Binding-site contacts:
Ligand atom C7 contacts residue ASN616 of chain 1.B at 3.6 Å.
Ligand atom N2 contacts residue ASN616 of chain 1.B at 2.9 Å (h-bond).
Ligand atom C2 contacts residue ASN616 of chain 1.B at 2.4 Å.
Ligand atom O5 contacts residue ASN616 of chain 1.B at 2.4 Å (h-bond).
Ligand atom C3 contacts residue ASN616 of chain 1.B at 3.8 Å.
Ligand atom C8 contacts residue ASN616 of chain 1.B at 3.9 Å.
Ligand atom C5 contacts residue ASN616 of chain 1.B at 3.7 Å.
Ligand atom C4 contacts residue ASN616 of chain 1.B at 4.2 Å.
Ligand atom C1 contacts residue ASN616 of chain 1.B at 1.4 Å.
Ligand atom O7 contacts residue ASN616 of chain 1.B at 4.4 Å.

Sequence of chain 1.B:
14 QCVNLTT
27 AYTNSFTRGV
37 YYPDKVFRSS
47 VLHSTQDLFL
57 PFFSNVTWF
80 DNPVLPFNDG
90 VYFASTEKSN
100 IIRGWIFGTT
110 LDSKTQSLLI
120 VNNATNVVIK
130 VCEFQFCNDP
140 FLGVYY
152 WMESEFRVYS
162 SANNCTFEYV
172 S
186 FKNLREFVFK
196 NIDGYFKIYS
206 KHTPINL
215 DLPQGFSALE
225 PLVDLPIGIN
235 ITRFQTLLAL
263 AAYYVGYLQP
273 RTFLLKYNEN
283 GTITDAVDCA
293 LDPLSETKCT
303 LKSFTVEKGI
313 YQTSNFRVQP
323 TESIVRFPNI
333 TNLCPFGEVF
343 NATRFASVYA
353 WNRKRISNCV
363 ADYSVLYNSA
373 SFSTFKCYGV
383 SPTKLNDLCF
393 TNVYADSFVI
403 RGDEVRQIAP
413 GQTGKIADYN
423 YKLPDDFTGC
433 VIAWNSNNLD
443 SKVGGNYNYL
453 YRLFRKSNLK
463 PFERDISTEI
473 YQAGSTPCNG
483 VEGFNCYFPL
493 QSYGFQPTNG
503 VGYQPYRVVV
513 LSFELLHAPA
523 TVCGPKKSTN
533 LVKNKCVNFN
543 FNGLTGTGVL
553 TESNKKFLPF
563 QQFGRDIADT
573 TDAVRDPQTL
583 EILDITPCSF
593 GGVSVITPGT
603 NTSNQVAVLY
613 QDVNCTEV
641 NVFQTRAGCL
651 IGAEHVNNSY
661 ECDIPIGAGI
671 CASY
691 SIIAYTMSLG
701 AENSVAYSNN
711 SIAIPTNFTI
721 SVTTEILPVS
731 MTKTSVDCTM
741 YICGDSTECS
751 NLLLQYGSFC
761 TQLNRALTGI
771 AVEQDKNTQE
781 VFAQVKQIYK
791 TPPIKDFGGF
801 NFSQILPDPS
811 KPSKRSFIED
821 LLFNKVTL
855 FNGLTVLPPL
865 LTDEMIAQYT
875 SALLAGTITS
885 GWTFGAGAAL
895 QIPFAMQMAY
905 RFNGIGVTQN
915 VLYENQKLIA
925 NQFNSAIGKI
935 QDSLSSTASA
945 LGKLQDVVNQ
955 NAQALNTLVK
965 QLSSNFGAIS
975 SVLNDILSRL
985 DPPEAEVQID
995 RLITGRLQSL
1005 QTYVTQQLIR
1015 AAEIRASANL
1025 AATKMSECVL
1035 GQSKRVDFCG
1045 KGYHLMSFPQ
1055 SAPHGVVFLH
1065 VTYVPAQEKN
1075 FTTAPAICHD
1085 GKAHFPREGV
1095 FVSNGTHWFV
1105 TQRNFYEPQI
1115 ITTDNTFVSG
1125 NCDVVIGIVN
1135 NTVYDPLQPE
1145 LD

This small molecule binds to this protein.
Small molecule (SMILES): CC(=O)N[C@@H]1[C@@H](O)[C@H](O)[C@@H](CO)O[C@H]1O